Sequence of chain 1.D:
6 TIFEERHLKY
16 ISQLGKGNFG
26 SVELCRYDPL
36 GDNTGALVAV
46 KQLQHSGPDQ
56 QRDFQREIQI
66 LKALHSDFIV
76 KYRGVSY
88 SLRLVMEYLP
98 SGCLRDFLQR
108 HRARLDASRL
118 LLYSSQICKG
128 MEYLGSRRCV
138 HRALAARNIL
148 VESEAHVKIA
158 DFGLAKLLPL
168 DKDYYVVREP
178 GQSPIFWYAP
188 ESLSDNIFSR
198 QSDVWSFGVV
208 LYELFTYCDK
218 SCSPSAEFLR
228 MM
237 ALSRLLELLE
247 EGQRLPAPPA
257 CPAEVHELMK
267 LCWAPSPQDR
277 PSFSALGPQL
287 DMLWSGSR

The protein below binds the small molecule below.
Small molecule (SMILES): CCC(=O)Nc1cccc(-c2c[nH]c3ncccc23)c1

Binding-site contacts:
Ligand atom N2 contacts residue LEU96 of chain 1.D at 2.9 Å (h-bond).
Ligand atom C7 contacts residue ALA44 of chain 1.D at 3.5 Å (hydrophobic).
Ligand atom C1 contacts residue LEU19 of chain 1.D at 3.6 Å (hydrophobic).
Ligand atom C11 contacts residue LEU19 of chain 1.D at 3.9 Å (hydrophobic).
Ligand atom C12 contacts residue LEU19 of chain 1.D at 3.8 Å (hydrophobic).
Ligand atom N2 contacts residue TYR95 of chain 1.D at 3.6 Å.
Ligand atom C7 contacts residue LEU147 of chain 1.D at 3.7 Å (hydrophobic).
Ligand atom N1 contacts residue ALA44 of chain 1.D at 3.8 Å.
Ligand atom C15 contacts residue ARG102 of chain 1.D at 3.7 Å.
Ligand atom C13 contacts residue EDO1 of chain 1.Y at 3.9 Å.
Ligand atom C4 contacts residue LEU147 of chain 1.D at 3.9 Å (hydrophobic).
Ligand atom O contacts residue ARG144 of chain 1.D at 3.9 Å.
Ligand atom C12 contacts residue GLY20 of chain 1.D at 3.8 Å.
Ligand atom C8 contacts residue ALA44 of chain 1.D at 3.4 Å (hydrophobic).
Ligand atom C8 contacts residue LEU147 of chain 1.D at 3.7 Å (hydrophobic).
Ligand atom C6 contacts residue VAL27 of chain 1.D at 4.0 Å (hydrophobic).
Ligand atom C14 contacts residue CYS100 of chain 1.D at 2.8 Å (hydrophobic).
Ligand atom N contacts residue CYS100 of chain 1.D at 3.7 Å.
Ligand atom C10 contacts residue GLY99 of chain 1.D at 3.9 Å.
Ligand atom C15 contacts residue ARG144 of chain 1.D at 3.7 Å.
Ligand atom C8 contacts residue LEU96 of chain 1.D at 4.0 Å (hydrophobic).
Ligand atom N1 contacts residue LEU147 of chain 1.D at 3.9 Å.
Ligand atom C5 contacts residue LEU147 of chain 1.D at 3.8 Å (hydrophobic).
Ligand atom C15 contacts residue ASP103 of chain 1.D at 3.5 Å.
Ligand atom C contacts residue CYS100 of chain 1.D at 3.7 Å (hydrophobic).
Ligand atom C13 contacts residue GLY20 of chain 1.D at 3.9 Å.
Ligand atom C15 contacts residue CYS100 of chain 1.D at 1.8 Å (hydrophobic).
Ligand atom C6 contacts residue EDO1 of chain 1.Y at 3.7 Å.
Ligand atom C9 contacts residue LEU96 of chain 1.D at 3.8 Å (hydrophobic).
Ligand atom C3 contacts residue LEU19 of chain 1.D at 4.0 Å (hydrophobic).
Ligand atom N1 contacts residue GLU94 of chain 1.D at 3.6 Å (salt-bridge).
Ligand atom N1 contacts residue LEU96 of chain 1.D at 3.1 Å (h-bond).
Ligand atom C8 contacts residue GLU94 of chain 1.D at 3.1 Å.
Ligand atom N1 contacts residue TYR95 of chain 1.D at 3.8 Å.
Ligand atom C11 contacts residue EDO1 of chain 1.Y at 3.9 Å.
Ligand atom C10 contacts residue LEU96 of chain 1.D at 3.8 Å (hydrophobic).
Ligand atom C6 contacts residue LEU147 of chain 1.D at 3.7 Å (hydrophobic).
Ligand atom C9 contacts residue LEU147 of chain 1.D at 3.8 Å (hydrophobic).
Ligand atom C13 contacts residue LEU19 of chain 1.D at 3.5 Å (hydrophobic).
Ligand atom C14 contacts residue ASP103 of chain 1.D at 3.4 Å.